Sequence of chain 1.A:
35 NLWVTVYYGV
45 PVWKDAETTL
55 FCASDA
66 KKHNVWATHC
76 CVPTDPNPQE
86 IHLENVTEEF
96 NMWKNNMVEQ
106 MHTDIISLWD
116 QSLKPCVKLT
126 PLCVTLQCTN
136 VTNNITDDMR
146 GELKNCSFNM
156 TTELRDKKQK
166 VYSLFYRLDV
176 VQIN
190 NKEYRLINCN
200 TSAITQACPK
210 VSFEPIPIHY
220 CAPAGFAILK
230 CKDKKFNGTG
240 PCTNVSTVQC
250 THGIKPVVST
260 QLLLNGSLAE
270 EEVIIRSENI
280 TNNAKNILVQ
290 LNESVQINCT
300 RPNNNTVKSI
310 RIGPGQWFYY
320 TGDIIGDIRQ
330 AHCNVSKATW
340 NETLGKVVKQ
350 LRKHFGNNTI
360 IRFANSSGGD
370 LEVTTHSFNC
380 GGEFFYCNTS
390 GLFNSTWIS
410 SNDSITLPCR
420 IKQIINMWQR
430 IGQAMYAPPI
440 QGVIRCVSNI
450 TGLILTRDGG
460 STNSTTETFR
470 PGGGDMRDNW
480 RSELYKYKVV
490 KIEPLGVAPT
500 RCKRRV

Binding-site contacts:
Ligand atom C2 contacts residue HIS331 of chain 1.A at 3.9 Å.
Ligand atom C8 contacts residue ARG444 of chain 1.A at 4.3 Å.
Ligand atom C4 contacts residue ASN333 of chain 1.A at 4.3 Å.
Ligand atom C8 contacts residue ASN297 of chain 1.A at 3.1 Å.
Ligand atom C7 contacts residue ASN333 of chain 1.A at 3.3 Å.
Ligand atom O3 contacts residue HIS331 of chain 1.A at 4.2 Å.
Ligand atom O7 contacts residue ASN333 of chain 1.A at 3.2 Å (h-bond).
Ligand atom C3 contacts residue ASN333 of chain 1.A at 3.9 Å.
Ligand atom C8 contacts residue THR299 of chain 1.A at 3.6 Å.
Ligand atom O5 contacts residue THR415 of chain 1.A at 4.0 Å.
Ligand atom C8 contacts residue HIS331 of chain 1.A at 3.8 Å.
Ligand atom O6 contacts residue THR415 of chain 1.A at 4.5 Å.
Ligand atom C5 contacts residue ASN333 of chain 1.A at 3.8 Å.
Ligand atom N2 contacts residue HIS331 of chain 1.A at 3.0 Å (h-bond).
Ligand atom C7 contacts residue ASN297 of chain 1.A at 4.0 Å.
Ligand atom C8 contacts residue CYS298 of chain 1.A at 4.4 Å (hydrophobic).
Ligand atom C1 contacts residue HIS331 of chain 1.A at 4.3 Å.
Ligand atom N2 contacts residue ASN333 of chain 1.A at 2.9 Å (h-bond).
Ligand atom C1 contacts residue ASN333 of chain 1.A at 1.5 Å.
Ligand atom C2 contacts residue ASN333 of chain 1.A at 2.5 Å.
Ligand atom C1 contacts residue THR415 of chain 1.A at 3.8 Å.
Ligand atom C3 contacts residue HIS331 of chain 1.A at 3.8 Å.
Ligand atom O7 contacts residue ASN297 of chain 1.A at 3.9 Å.
Ligand atom O5 contacts residue ASN333 of chain 1.A at 2.5 Å (h-bond).
Ligand atom C7 contacts residue HIS331 of chain 1.A at 3.8 Å.
Ligand atom C8 contacts residue ASN333 of chain 1.A at 4.2 Å.

A small-molecule ligand and the protein it binds are described below.
Small molecule (SMILES): CC(=O)N[C@H]1[C@H](O[C@H]2[C@H](O)[C@@H](NC(C)=O)CO[C@@H]2CO)O[C@H](CO)[C@@H](O)[C@@H]1O